Binding-site contacts:
Ligand atom C2 contacts residue ASN657 of chain 1.C at 2.4 Å.
Ligand atom C5 contacts residue ASN657 of chain 1.C at 3.7 Å.
Ligand atom C7 contacts residue ASN657 of chain 1.C at 3.6 Å.
Ligand atom C3 contacts residue ASN657 of chain 1.C at 3.8 Å.
Ligand atom N2 contacts residue ASN657 of chain 1.C at 2.9 Å (h-bond).
Ligand atom C8 contacts residue HIS655 of chain 1.C at 4.2 Å.
Ligand atom O5 contacts residue ASN657 of chain 1.C at 2.4 Å (h-bond).
Ligand atom C1 contacts residue ASN657 of chain 1.C at 1.4 Å.
Ligand atom O7 contacts residue ASN657 of chain 1.C at 3.8 Å.
Ligand atom C4 contacts residue ASN657 of chain 1.C at 4.2 Å.

Sequence of chain 1.C:
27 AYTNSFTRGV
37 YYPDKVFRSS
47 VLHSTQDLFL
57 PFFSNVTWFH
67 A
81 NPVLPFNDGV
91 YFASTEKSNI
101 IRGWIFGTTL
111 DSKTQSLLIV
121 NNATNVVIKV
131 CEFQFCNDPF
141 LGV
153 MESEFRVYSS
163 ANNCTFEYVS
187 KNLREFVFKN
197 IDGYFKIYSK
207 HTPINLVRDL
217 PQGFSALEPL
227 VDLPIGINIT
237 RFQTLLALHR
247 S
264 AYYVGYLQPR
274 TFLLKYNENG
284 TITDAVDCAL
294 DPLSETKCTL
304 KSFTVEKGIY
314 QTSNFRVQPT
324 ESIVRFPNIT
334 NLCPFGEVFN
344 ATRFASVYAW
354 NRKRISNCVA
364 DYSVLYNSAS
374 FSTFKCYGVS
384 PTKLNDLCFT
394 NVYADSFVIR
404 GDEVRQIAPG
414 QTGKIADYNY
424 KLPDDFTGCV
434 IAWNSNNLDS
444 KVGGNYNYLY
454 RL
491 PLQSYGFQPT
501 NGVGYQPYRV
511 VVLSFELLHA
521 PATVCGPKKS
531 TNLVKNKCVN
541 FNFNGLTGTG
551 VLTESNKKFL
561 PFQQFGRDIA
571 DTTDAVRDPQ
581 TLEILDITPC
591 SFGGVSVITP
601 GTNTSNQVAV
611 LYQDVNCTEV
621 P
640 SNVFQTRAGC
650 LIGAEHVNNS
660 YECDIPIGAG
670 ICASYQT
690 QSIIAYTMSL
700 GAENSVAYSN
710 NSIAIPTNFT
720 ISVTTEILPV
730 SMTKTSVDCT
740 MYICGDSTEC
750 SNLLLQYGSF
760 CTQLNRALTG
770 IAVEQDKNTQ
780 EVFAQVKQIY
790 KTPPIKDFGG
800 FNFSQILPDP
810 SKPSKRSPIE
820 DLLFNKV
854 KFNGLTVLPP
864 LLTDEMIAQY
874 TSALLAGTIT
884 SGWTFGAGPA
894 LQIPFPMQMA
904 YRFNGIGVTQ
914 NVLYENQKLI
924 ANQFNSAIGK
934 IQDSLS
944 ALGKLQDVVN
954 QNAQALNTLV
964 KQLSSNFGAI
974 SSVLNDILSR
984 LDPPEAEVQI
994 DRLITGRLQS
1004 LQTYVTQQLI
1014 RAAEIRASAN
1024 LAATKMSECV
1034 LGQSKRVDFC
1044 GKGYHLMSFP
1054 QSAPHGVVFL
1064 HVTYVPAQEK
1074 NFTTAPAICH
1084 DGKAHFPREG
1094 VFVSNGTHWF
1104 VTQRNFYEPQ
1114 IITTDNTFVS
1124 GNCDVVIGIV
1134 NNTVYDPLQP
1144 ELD

This protein binds this small molecule.
Small molecule (SMILES): CC(=O)N[C@@H]1[C@@H](O)[C@H](O)[C@@H](CO)O[C@H]1O